The protein below binds the small molecule below.
Small molecule (SMILES): COc1ccc(CCc2c3nc[nH]c3cc3c(=O)[nH]c(N)nc23)cc1

Sequence of chain 1.A:
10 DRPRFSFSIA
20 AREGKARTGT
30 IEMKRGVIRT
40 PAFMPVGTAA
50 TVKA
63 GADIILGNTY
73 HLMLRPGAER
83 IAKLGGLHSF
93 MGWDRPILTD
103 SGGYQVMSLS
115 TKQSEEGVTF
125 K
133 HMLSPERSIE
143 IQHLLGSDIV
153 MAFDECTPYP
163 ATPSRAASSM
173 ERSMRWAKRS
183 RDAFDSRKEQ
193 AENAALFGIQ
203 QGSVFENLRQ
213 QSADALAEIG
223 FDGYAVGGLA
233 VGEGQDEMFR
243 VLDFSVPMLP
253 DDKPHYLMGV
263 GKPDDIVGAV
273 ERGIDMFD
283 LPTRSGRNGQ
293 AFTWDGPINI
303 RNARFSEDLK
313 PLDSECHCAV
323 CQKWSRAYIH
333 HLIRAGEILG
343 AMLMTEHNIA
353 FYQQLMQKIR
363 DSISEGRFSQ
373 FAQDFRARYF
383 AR

Binding-site contacts:
Ligand atom C7 contacts residue ASP156 of chain 1.A at 3.6 Å.
Ligand atom O22 contacts residue LEU68 of chain 1.A at 3.5 Å.
Ligand atom N13 contacts residue TYR106 of chain 1.A at 3.6 Å.
Ligand atom C6 contacts residue TYR106 of chain 1.A at 3.6 Å (hydrophobic).
Ligand atom O24 contacts residue CYS158 of chain 1.A at 3.4 Å.
Ligand atom C12 contacts residue TYR106 of chain 1.A at 3.6 Å (hydrophobic).
Ligand atom N10 contacts residue MET260 of chain 1.A at 3.5 Å.
Ligand atom C14 contacts residue ASP102 of chain 1.A at 3.2 Å.
Ligand atom C4 contacts residue TYR106 of chain 1.A at 3.6 Å (hydrophobic).
Ligand atom O24 contacts residue GLY230 of chain 1.A at 2.8 Å (h-bond).
Ligand atom C3 contacts residue TYR106 of chain 1.A at 3.6 Å (hydrophobic).
Ligand atom O24 contacts residue GLN203 of chain 1.A at 3.0 Å (h-bond).
Ligand atom C9 contacts residue ASP156 of chain 1.A at 3.6 Å.
Ligand atom C9 contacts residue ASP102 of chain 1.A at 3.5 Å.
Ligand atom N11 contacts residue LEU231 of chain 1.A at 2.8 Å (h-bond).
Ligand atom N11 contacts residue ALA232 of chain 1.A at 3.4 Å (h-bond).
Ligand atom N11 contacts residue MET260 of chain 1.A at 3.7 Å.
Ligand atom C17 contacts residue TYR258 of chain 1.A at 3.4 Å (hydrophobic).
Ligand atom N10 contacts residue TYR106 of chain 1.A at 3.5 Å.
Ligand atom C9 contacts residue MET260 of chain 1.A at 3.6 Å (hydrophobic).
Ligand atom O24 contacts residue ASP156 of chain 1.A at 3.5 Å (salt-bridge).
Ligand atom O24 contacts residue GLY229 of chain 1.A at 3.3 Å.
Ligand atom N13 contacts residue GLY261 of chain 1.A at 3.4 Å.
Ligand atom N25 contacts residue ILE201 of chain 1.A at 3.6 Å.
Ligand atom C1 contacts residue TYR106 of chain 1.A at 3.5 Å (hydrophobic).
Ligand atom C14 contacts residue TYR106 of chain 1.A at 3.7 Å (hydrophobic).
Ligand atom N8 contacts residue ASP156 of chain 1.A at 2.8 Å (salt-bridge).
Ligand atom C12 contacts residue GLY261 of chain 1.A at 3.3 Å.
Ligand atom C7 contacts residue CYS158 of chain 1.A at 3.7 Å (hydrophobic).
Ligand atom O22 contacts residue GLY69 of chain 1.A at 3.5 Å (h-bond).
Ligand atom C1 contacts residue LEU231 of chain 1.A at 3.6 Å (hydrophobic).
Ligand atom C14 contacts residue GLN107 of chain 1.A at 3.6 Å.
Ligand atom N25 contacts residue ASP102 of chain 1.A at 2.8 Å (salt-bridge).
Ligand atom C12 contacts residue ALA232 of chain 1.A at 3.5 Å (hydrophobic).
Ligand atom N10 contacts residue ASP102 of chain 1.A at 2.8 Å (salt-bridge).
Ligand atom C15 contacts residue ASP280 of chain 1.A at 3.6 Å.
Ligand atom N25 contacts residue ASP156 of chain 1.A at 2.9 Å (salt-bridge).
Ligand atom C2 contacts residue CYS158 of chain 1.A at 3.6 Å (hydrophobic).
Ligand atom C17 contacts residue ASP102 of chain 1.A at 3.7 Å.
Ligand atom C5 contacts residue TYR106 of chain 1.A at 3.6 Å (hydrophobic).